The protein below binds the small molecule below.
Small molecule (SMILES): CC(=O)N[C@H]1[C@H](O[C@H]2[C@H](O)[C@@H](NC(C)=O)CO[C@@H]2CO)O[C@H](CO)[C@@H](O[C@H]2O[C@H](CO)[C@@H](O)[C@H](O[C@H]3O[C@H](CO)[C@@H](O)[C@H](O)[C@@H]3O)[C@@H]2O)[C@@H]1O

Binding-site contacts:
Ligand atom C1 contacts residue GLU150 of chain 1.H at 4.0 Å.
Ligand atom O4 contacts residue GLU147 of chain 1.H at 4.1 Å.
Ligand atom C2 contacts residue THR156 of chain 1.H at 4.3 Å.
Ligand atom C6 contacts residue GLU147 of chain 1.H at 3.7 Å.
Ligand atom C2 contacts residue GLU147 of chain 1.H at 4.4 Å.
Ligand atom C5 contacts residue SER151 of chain 1.H at 4.0 Å.
Ligand atom C5 contacts residue THR156 of chain 1.H at 4.1 Å.
Ligand atom C1 contacts residue ASN154 of chain 1.H at 1.5 Å.
Ligand atom C4 contacts residue GLU147 of chain 1.H at 4.0 Å.
Ligand atom C5 contacts residue GLU150 of chain 1.H at 4.4 Å.
Ligand atom O5 contacts residue ASN154 of chain 1.H at 2.4 Å (h-bond).
Ligand atom C2 contacts residue ASN154 of chain 1.H at 2.5 Å.
Ligand atom C5 contacts residue ASN154 of chain 1.H at 3.7 Å.
Ligand atom C6 contacts residue GLU150 of chain 1.H at 3.7 Å.
Ligand atom N2 contacts residue ASN154 of chain 1.H at 2.9 Å (h-bond).
Ligand atom O4 contacts residue THR156 of chain 1.H at 4.3 Å.
Ligand atom O6 contacts residue GLU147 of chain 1.H at 3.3 Å (salt-bridge).
Ligand atom C8 contacts residue GLU147 of chain 1.H at 4.5 Å.
Ligand atom C8 contacts residue TYR162 of chain 1.H at 3.9 Å (hydrophobic).
Ligand atom C6 contacts residue SER151 of chain 1.H at 3.6 Å.
Ligand atom N2 contacts residue THR156 of chain 1.H at 3.9 Å.
Ligand atom C7 contacts residue ASN154 of chain 1.H at 3.5 Å.
Ligand atom C3 contacts residue GLU147 of chain 1.H at 4.0 Å.
Ligand atom O5 contacts residue SER151 of chain 1.H at 3.8 Å.
Ligand atom O7 contacts residue ASN154 of chain 1.H at 3.7 Å.
Ligand atom C5 contacts residue GLU147 of chain 1.H at 3.2 Å.
Ligand atom C1 contacts residue THR156 of chain 1.H at 4.0 Å.
Ligand atom C1 contacts residue SER151 of chain 1.H at 4.4 Å.
Ligand atom O5 contacts residue GLU147 of chain 1.H at 3.9 Å.
Ligand atom O6 contacts residue GLU150 of chain 1.H at 3.6 Å.
Ligand atom C3 contacts residue ASN154 of chain 1.H at 3.9 Å.
Ligand atom C6 contacts residue GLU147 of chain 1.H at 2.9 Å.
Ligand atom C4 contacts residue ASN154 of chain 1.H at 4.3 Å.
Ligand atom C3 contacts residue THR156 of chain 1.H at 4.3 Å.
Ligand atom C5 contacts residue GLU147 of chain 1.H at 4.2 Å.
Ligand atom O5 contacts residue GLU150 of chain 1.H at 3.5 Å (salt-bridge).
Ligand atom O6 contacts residue GLU147 of chain 1.H at 3.5 Å (salt-bridge).

Sequence of chain 1.H:
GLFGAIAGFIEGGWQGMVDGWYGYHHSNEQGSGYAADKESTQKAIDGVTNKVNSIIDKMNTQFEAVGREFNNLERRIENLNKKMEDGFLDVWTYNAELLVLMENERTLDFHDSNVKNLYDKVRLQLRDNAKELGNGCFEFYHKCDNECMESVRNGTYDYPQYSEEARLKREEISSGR